Binding-site contacts:
Ligand atom N2 contacts residue HIS22 of chain 1.D at 3.1 Å.
Ligand atom C5 contacts residue ARG230 of chain 1.B at 3.4 Å.
Ligand atom O1B contacts residue MG1 of chain 1.Z at 2.0 Å.
Ligand atom N3 contacts residue ARG230 of chain 1.B at 3.4 Å (salt-bridge).
Ligand atom C5' contacts residue VAL14 of chain 1.D at 3.4 Å (hydrophobic).
Ligand atom O4' contacts residue ASN16 of chain 1.D at 3.5 Å.
Ligand atom C4 contacts residue ARG230 of chain 1.B at 3.2 Å.
Ligand atom C2' contacts residue PHE54 of chain 1.H at 3.5 Å (hydrophobic).
Ligand atom O2B contacts residue DGT1 of chain 1.TA at 3.4 Å.
Ligand atom O2G contacts residue MG1 of chain 1.Z at 2.1 Å.
Ligand atom PB contacts residue DGT1 of chain 1.TA at 3.2 Å.
Ligand atom O1G contacts residue LYS251 of chain 1.B at 3.0 Å (salt-bridge).
Ligand atom O1A contacts residue ARG230 of chain 1.B at 3.0 Å (salt-bridge).
Ligand atom C6 contacts residue ARG230 of chain 1.B at 3.5 Å.
Ligand atom N9 contacts residue ARG230 of chain 1.B at 3.5 Å (salt-bridge).
Ligand atom O2B contacts residue VAL275 of chain 1.H at 3.4 Å.
Ligand atom O4' contacts residue HIS22 of chain 1.D at 3.5 Å (h-bond).
Ligand atom O3G contacts residue ARG249 of chain 1.B at 3.3 Å (salt-bridge).
Ligand atom O1G contacts residue ARG249 of chain 1.B at 2.8 Å (salt-bridge).
Ligand atom O4' contacts residue ARG230 of chain 1.B at 3.0 Å (salt-bridge).
Ligand atom O1B contacts residue DGT1 of chain 1.TA at 2.5 Å (h-bond).
Ligand atom C2 contacts residue ARG230 of chain 1.B at 3.5 Å.
Ligand atom O3' contacts residue VAL53 of chain 1.H at 2.9 Å (h-bond).
Ligand atom N3 contacts residue HIS22 of chain 1.D at 3.5 Å (h-bond).
Ligand atom N9 contacts residue PHE54 of chain 1.H at 3.5 Å.
Ligand atom PG contacts residue MG1 of chain 1.Z at 3.2 Å.
Ligand atom O6 contacts residue ARG269 of chain 1.H at 3.3 Å.
Ligand atom PB contacts residue MG1 of chain 1.Z at 3.3 Å.
Ligand atom O2G contacts residue DGT1 of chain 1.TA at 2.9 Å (h-bond).
Ligand atom O2A contacts residue HIS273 of chain 1.H at 3.0 Å (h-bond).
Ligand atom O2B contacts residue HIS273 of chain 1.H at 3.1 Å.
Ligand atom C4' contacts residue VAL14 of chain 1.D at 3.5 Å (hydrophobic).
Ligand atom O3' contacts residue ASN16 of chain 1.D at 2.9 Å (h-bond).
Ligand atom C1' contacts residue PHE54 of chain 1.H at 3.5 Å (hydrophobic).
Ligand atom O1A contacts residue LYS251 of chain 1.B at 2.8 Å (salt-bridge).
Ligand atom C3' contacts residue VAL53 of chain 1.H at 3.4 Å (hydrophobic).
Ligand atom O3A contacts residue DGT1 of chain 1.TA at 2.8 Å (h-bond).
Ligand atom N1 contacts residue ARG230 of chain 1.B at 3.5 Å.
Ligand atom N7 contacts residue ARG230 of chain 1.B at 3.4 Å (salt-bridge).
Ligand atom O6 contacts residue ASN255 of chain 1.B at 3.0 Å (h-bond).

This protein binds this small molecule.
Small molecule (SMILES): Nc1nc2c(ncn2[C@H]2C[C@H](O)[C@@H](CO[P](=O)(O)O[P](=O)(O)OP(=O)(O)O)O2)c(=O)[nH]1

Sequence of chain 1.D:
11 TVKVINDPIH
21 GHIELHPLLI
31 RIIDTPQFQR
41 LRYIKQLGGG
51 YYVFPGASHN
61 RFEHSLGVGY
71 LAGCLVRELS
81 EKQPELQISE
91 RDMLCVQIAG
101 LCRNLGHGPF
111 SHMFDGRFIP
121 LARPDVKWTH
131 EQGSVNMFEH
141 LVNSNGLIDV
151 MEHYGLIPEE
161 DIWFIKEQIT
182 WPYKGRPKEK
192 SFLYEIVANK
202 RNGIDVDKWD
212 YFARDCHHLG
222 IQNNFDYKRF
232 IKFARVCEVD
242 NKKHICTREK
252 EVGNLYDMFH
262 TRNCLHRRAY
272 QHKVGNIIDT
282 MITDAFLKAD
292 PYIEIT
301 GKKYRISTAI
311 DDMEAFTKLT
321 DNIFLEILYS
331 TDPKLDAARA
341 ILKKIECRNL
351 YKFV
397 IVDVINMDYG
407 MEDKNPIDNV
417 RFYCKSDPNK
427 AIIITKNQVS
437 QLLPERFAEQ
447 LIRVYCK

Sequence of chain 1.H:
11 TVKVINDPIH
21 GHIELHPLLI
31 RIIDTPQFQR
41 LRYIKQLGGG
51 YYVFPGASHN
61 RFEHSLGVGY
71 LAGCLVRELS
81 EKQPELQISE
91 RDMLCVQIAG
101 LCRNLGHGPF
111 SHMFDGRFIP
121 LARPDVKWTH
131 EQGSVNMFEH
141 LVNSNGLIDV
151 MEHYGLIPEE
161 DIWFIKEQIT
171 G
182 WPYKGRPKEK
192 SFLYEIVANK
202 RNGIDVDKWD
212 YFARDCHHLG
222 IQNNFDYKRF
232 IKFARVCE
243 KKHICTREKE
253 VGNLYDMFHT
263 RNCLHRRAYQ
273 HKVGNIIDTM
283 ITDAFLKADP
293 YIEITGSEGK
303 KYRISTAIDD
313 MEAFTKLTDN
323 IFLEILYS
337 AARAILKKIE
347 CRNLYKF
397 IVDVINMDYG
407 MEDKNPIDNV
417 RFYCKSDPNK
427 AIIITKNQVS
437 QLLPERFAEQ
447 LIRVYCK

Sequence of chain 1.B:
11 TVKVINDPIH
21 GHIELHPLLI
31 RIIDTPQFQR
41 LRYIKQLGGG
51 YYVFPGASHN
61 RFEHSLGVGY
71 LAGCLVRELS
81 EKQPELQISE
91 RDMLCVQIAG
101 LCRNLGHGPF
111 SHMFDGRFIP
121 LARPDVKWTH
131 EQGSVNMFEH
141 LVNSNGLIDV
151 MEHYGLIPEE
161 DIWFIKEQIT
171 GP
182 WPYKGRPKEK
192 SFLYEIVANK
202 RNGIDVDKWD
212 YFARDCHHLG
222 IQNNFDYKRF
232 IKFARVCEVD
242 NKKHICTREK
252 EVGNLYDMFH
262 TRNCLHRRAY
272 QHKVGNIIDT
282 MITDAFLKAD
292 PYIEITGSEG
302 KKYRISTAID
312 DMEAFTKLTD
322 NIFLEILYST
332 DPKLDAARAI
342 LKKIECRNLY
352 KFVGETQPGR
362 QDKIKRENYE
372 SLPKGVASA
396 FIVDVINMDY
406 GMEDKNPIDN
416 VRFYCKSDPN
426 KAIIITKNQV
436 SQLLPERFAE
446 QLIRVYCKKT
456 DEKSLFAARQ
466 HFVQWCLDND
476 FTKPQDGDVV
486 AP